Sequence of chain 1.C:
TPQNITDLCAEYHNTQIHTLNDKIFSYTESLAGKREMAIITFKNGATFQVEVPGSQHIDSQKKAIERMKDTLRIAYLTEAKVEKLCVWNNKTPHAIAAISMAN

Sequence of chain 1.B:
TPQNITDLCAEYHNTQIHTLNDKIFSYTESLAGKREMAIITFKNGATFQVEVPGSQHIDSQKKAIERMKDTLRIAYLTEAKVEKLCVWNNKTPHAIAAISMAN

Binding-site contacts:
Ligand atom C5 contacts residue THR1 of chain 1.B at 3.7 Å.
Ligand atom O5 contacts residue PRO2 of chain 1.B at 3.1 Å (h-bond).
Ligand atom C2 contacts residue THR1 of chain 1.B at 2.4 Å.
Ligand atom C6 contacts residue GLU11 of chain 1.B at 3.5 Å.
Ligand atom C6 contacts residue PRO2 of chain 1.B at 4.1 Å (hydrophobic).
Ligand atom C3 contacts residue THR1 of chain 1.B at 3.8 Å.
Ligand atom C1 contacts residue ARG35 of chain 1.C at 3.6 Å.
Ligand atom O5 contacts residue GLU11 of chain 1.B at 4.3 Å.
Ligand atom C5 contacts residue ARG35 of chain 1.C at 3.9 Å.
Ligand atom C5 contacts residue GLU11 of chain 1.B at 3.5 Å.
Ligand atom C1 contacts residue THR1 of chain 1.B at 1.5 Å.
Ligand atom C6 contacts residue ASP7 of chain 1.B at 4.3 Å.
Ligand atom C4 contacts residue THR1 of chain 1.B at 4.3 Å.
Ligand atom O2 contacts residue THR1 of chain 1.B at 2.8 Å (h-bond).
Ligand atom C1 contacts residue PRO2 of chain 1.B at 3.8 Å (hydrophobic).
Ligand atom C5 contacts residue PRO2 of chain 1.B at 4.1 Å (hydrophobic).
Ligand atom C6 contacts residue THR1 of chain 1.B at 4.5 Å.
Ligand atom O5 contacts residue ARG35 of chain 1.C at 4.0 Å.
Ligand atom C4 contacts residue GLU11 of chain 1.B at 4.4 Å.
Ligand atom O5 contacts residue THR1 of chain 1.B at 2.4 Å (h-bond).

The protein below binds the small molecule below.
Small molecule (SMILES): C[C@@H]1O[C@H](O)[C@@H](O)[C@H](O)[C@@H]1O